Sequence of chain 10.A:
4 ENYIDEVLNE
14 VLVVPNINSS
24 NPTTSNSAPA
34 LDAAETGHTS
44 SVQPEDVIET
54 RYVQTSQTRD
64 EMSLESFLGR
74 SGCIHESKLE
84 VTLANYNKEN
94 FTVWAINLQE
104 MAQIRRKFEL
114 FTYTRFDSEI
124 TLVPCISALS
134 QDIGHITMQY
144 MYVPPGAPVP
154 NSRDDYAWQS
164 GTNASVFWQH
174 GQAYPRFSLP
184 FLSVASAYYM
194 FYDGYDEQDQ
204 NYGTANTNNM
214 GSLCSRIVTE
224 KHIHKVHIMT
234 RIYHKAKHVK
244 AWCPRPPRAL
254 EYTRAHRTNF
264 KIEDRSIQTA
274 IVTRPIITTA

Binding-site contacts:
Ligand atom C15 contacts residue LEU182 of chain 10.A at 3.7 Å (hydrophobic).
Ligand atom C28 contacts residue ALA167 of chain 10.A at 3.1 Å (hydrophobic).
Ligand atom N24 contacts residue LEU216 of chain 10.A at 3.5 Å.
Ligand atom N06 contacts residue LEU101 of chain 10.A at 3.2 Å.
Ligand atom C01 contacts residue TYR192 of chain 10.A at 2.9 Å (hydrophobic).
Ligand atom C04 contacts residue MET213 of chain 10.A at 3.9 Å (hydrophobic).
Ligand atom C15 contacts residue ILE123 of chain 10.A at 3.6 Å (hydrophobic).
Ligand atom C03 contacts residue ASN211 of chain 10.A at 3.1 Å.
Ligand atom C01 contacts residue THR207 of chain 10.A at 2.9 Å.
Ligand atom C17 contacts residue LEU182 of chain 10.A at 3.7 Å (hydrophobic).
Ligand atom N24 contacts residue PHE180 of chain 10.A at 3.6 Å.
Ligand atom C05 contacts residue LEU101 of chain 10.A at 3.9 Å (hydrophobic).
Ligand atom C19 contacts residue LEU182 of chain 10.A at 3.6 Å (hydrophobic).
Ligand atom O23 contacts residue LEU216 of chain 10.A at 3.7 Å.
Ligand atom O26 contacts residue TYR145 of chain 10.A at 3.2 Å.
Ligand atom C22 contacts residue ILE99 of chain 10.A at 3.9 Å (hydrophobic).
Ligand atom C27 contacts residue PHE180 of chain 10.A at 3.2 Å (hydrophobic).
Ligand atom C10 contacts residue TYR191 of chain 10.A at 3.7 Å (hydrophobic).
Ligand atom C09 contacts residue TYR191 of chain 10.A at 3.6 Å (hydrophobic).
Ligand atom C28 contacts residue TYR143 of chain 10.A at 3.4 Å (hydrophobic).
Ligand atom C22 contacts residue ILE123 of chain 10.A at 3.6 Å (hydrophobic).
Ligand atom O26 contacts residue PHE180 of chain 10.A at 3.7 Å.
Ligand atom C13 contacts residue MET213 of chain 10.A at 3.4 Å (hydrophobic).
Ligand atom C09 contacts residue LEU101 of chain 10.A at 3.8 Å (hydrophobic).
Ligand atom O16 contacts residue ILE99 of chain 10.A at 3.6 Å.
Ligand atom N07 contacts residue LEU101 of chain 10.A at 3.7 Å.
Ligand atom C14 contacts residue SER121 of chain 10.A at 3.5 Å.
Ligand atom C28 contacts residue TYR145 of chain 10.A at 3.3 Å (hydrophobic).
Ligand atom C14 contacts residue HIS237 of chain 10.A at 3.5 Å.
Ligand atom C25 contacts residue PHE180 of chain 10.A at 3.5 Å (hydrophobic).
Ligand atom N08 contacts residue LEU101 of chain 10.A at 3.8 Å.
Ligand atom C17 contacts residue ILE99 of chain 10.A at 3.8 Å (hydrophobic).
Ligand atom C18 contacts residue TYR145 of chain 10.A at 3.8 Å (hydrophobic).
Ligand atom C21 contacts residue ILE123 of chain 10.A at 3.8 Å (hydrophobic).
Ligand atom C19 contacts residue TYR145 of chain 10.A at 3.2 Å (hydrophobic).
Ligand atom C18 contacts residue LEU182 of chain 10.A at 3.2 Å (hydrophobic).
Ligand atom C18 contacts residue ILE99 of chain 10.A at 3.8 Å (hydrophobic).
Ligand atom C12 contacts residue ILE99 of chain 10.A at 3.7 Å (hydrophobic).
Ligand atom C04 contacts residue ASN211 of chain 10.A at 3.4 Å.
Ligand atom C28 contacts residue MET144 of chain 10.A at 3.8 Å (hydrophobic).

A small-molecule ligand and the protein it binds are described below.
Small molecule (SMILES): CCOc1noc2cc(OCCC3CCN(c4ccc(C)nn4)CC3)ccc12